The small molecule below binds the protein below.
Small molecule (SMILES): CC(=O)N[C@@H]1[C@@H](O)[C@H](O)[C@@H](CO)O[C@H]1O

Binding-site contacts:
Ligand atom C7 contacts residue ASN150 of chain 2.B at 3.8 Å.
Ligand atom C8 contacts residue TYR91 of chain 2.B at 4.1 Å (hydrophobic).
Ligand atom C2 contacts residue ASN150 of chain 2.B at 2.5 Å.
Ligand atom C6 contacts residue ASN150 of chain 2.B at 4.4 Å.
Ligand atom C1 contacts residue ASN150 of chain 2.B at 1.4 Å.
Ligand atom N2 contacts residue ASN150 of chain 2.B at 2.7 Å (h-bond).
Ligand atom C8 contacts residue ARG90 of chain 2.B at 3.8 Å.
Ligand atom O7 contacts residue ASN150 of chain 2.B at 3.5 Å (h-bond).
Ligand atom N2 contacts residue LEU151 of chain 2.B at 4.4 Å.
Ligand atom C4 contacts residue ASN150 of chain 2.B at 4.0 Å.
Ligand atom C5 contacts residue ASN150 of chain 2.B at 3.2 Å.
Ligand atom O5 contacts residue ASN150 of chain 2.B at 2.4 Å (h-bond).
Ligand atom C3 contacts residue ASN150 of chain 2.B at 3.5 Å.

Sequence of chain 2.B:
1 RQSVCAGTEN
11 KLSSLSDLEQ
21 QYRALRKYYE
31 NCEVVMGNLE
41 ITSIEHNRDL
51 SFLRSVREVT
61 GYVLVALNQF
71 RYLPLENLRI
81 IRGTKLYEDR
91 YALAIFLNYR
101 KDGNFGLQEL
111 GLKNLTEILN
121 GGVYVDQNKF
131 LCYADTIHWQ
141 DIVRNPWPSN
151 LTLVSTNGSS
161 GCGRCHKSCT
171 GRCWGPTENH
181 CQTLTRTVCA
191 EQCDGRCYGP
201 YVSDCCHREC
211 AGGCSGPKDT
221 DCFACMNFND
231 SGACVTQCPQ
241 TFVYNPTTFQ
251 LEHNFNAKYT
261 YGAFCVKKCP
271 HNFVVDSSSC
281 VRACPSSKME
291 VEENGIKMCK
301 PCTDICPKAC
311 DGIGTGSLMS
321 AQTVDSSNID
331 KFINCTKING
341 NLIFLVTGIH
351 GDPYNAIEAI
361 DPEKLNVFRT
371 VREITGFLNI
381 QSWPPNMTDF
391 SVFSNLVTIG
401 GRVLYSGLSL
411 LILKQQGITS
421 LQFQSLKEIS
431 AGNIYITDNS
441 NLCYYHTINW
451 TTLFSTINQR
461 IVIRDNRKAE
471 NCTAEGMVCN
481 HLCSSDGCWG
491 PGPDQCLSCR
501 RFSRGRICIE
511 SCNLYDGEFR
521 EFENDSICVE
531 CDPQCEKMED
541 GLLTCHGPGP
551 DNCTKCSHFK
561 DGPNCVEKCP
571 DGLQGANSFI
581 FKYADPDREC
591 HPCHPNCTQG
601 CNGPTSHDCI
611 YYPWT